Sequence of chain 3.A:
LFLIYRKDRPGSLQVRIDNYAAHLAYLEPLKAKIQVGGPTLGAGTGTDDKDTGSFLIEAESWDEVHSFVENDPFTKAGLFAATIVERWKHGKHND

Sequence of chain 4.A:
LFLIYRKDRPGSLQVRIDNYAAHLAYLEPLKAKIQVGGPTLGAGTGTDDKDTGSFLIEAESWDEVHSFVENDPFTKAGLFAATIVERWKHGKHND

Binding-site contacts:
Ligand atom C10 contacts residue LEU28 of chain 4.A at 3.9 Å (hydrophobic).
Ligand atom C10 contacts residue LEU58 of chain 4.A at 4.1 Å (hydrophobic).
Ligand atom C02 contacts residue HIS96 of chain 3.A at 3.4 Å.
Ligand atom C03 contacts residue GLY39 of chain 4.A at 4.1 Å.
Ligand atom C03 contacts residue TYR21 of chain 4.A at 3.8 Å (hydrophobic).
Ligand atom C08 contacts residue HIS24 of chain 4.A at 3.3 Å.
Ligand atom C08 contacts residue SER56 of chain 4.A at 3.9 Å.
Ligand atom O07 contacts residue SER56 of chain 4.A at 2.6 Å (h-bond).
Ligand atom O04 contacts residue PRO40 of chain 4.A at 3.5 Å.
Ligand atom O07 contacts residue ARG17 of chain 4.A at 2.8 Å (salt-bridge).
Ligand atom O09 contacts residue LEU58 of chain 4.A at 4.0 Å.
Ligand atom O09 contacts residue SER56 of chain 4.A at 3.3 Å (h-bond).
Ligand atom C05 contacts residue TYR21 of chain 4.A at 3.7 Å (hydrophobic).
Ligand atom O04 contacts residue HIS96 of chain 3.A at 3.1 Å.
Ligand atom O04 contacts residue GLY94 of chain 3.A at 3.6 Å.
Ligand atom O01 contacts residue GLY39 of chain 4.A at 3.8 Å.
Ligand atom O09 contacts residue HIS24 of chain 4.A at 2.8 Å (h-bond).
Ligand atom C10 contacts residue HIS24 of chain 4.A at 4.1 Å.
Ligand atom C10 contacts residue GLY39 of chain 4.A at 3.8 Å.
Ligand atom C02 contacts residue GLY39 of chain 4.A at 3.7 Å.
Ligand atom O04 contacts residue TYR21 of chain 4.A at 2.9 Å (h-bond).
Ligand atom C06 contacts residue SER56 of chain 4.A at 3.5 Å.
Ligand atom C02 contacts residue ASP98 of chain 3.A at 3.3 Å.
Ligand atom O07 contacts residue HIS24 of chain 4.A at 3.6 Å.
Ligand atom C05 contacts residue PRO40 of chain 4.A at 3.8 Å (hydrophobic).
Ligand atom C05 contacts residue ARG17 of chain 4.A at 4.1 Å.
Ligand atom O07 contacts residue PHE77 of chain 4.A at 3.8 Å.
Ligand atom O01 contacts residue HIS96 of chain 3.A at 2.7 Å (h-bond).
Ligand atom O01 contacts residue ASP98 of chain 3.A at 2.6 Å (salt-bridge).
Ligand atom C08 contacts residue LEU28 of chain 4.A at 4.2 Å (hydrophobic).
Ligand atom C03 contacts residue HIS96 of chain 3.A at 3.6 Å.
Ligand atom C02 contacts residue GLY94 of chain 3.A at 4.1 Å.
Ligand atom C10 contacts residue ASP98 of chain 3.A at 3.2 Å.
Ligand atom O01 contacts residue GLY94 of chain 3.A at 3.3 Å.
Ligand atom C03 contacts residue PRO40 of chain 4.A at 3.6 Å (hydrophobic).
Ligand atom O09 contacts residue LEU28 of chain 4.A at 4.0 Å.
Ligand atom C06 contacts residue ARG17 of chain 4.A at 3.8 Å.
Ligand atom C06 contacts residue HIS24 of chain 4.A at 3.7 Å.
Ligand atom O01 contacts residue GLY38 of chain 4.A at 4.0 Å.
Ligand atom O07 contacts residue GLY55 of chain 4.A at 4.1 Å.

A protein and the small-molecule ligand that binds it are described below.
Small molecule (SMILES): O=C1C=C(O)C(=O)C=C1O